Binding-site contacts:
Ligand atom O12 contacts residue LEU37 of chain 1.B at 3.2 Å.
Ligand atom O11 contacts residue NA1 of chain 1.I at 3.7 Å.
Ligand atom O4 contacts residue GLN83 of chain 1.B at 3.0 Å (h-bond).
Ligand atom O1 contacts residue ASN27 of chain 1.B at 3.0 Å (h-bond).
Ligand atom O2 contacts residue ASP121 of chain 1.B at 3.6 Å.
Ligand atom C6 contacts residue ARG28 of chain 1.B at 3.6 Å.
Ligand atom C5 contacts residue PHE5 of chain 1.B at 3.6 Å (hydrophobic).
Ligand atom O3 contacts residue ASP121 of chain 1.B at 3.3 Å (salt-bridge).
Ligand atom O2 contacts residue NA1 of chain 1.J at 3.1 Å (h-bond).
Ligand atom O11 contacts residue NA1 of chain 1.J at 3.3 Å (h-bond).
Ligand atom N5 contacts residue ARG28 of chain 1.B at 3.5 Å (salt-bridge).
Ligand atom P contacts residue THR91 of chain 1.B at 3.7 Å.
Ligand atom C7 contacts residue ARG28 of chain 1.B at 3.3 Å.
Ligand atom N contacts residue ARG28 of chain 1.B at 3.6 Å (salt-bridge).
Ligand atom O11 contacts residue HIS98 of chain 1.B at 3.1 Å (h-bond).
Ligand atom N contacts residue PHE5 of chain 1.B at 3.7 Å.
Ligand atom O12 contacts residue PHE5 of chain 1.B at 3.5 Å.
Ligand atom C3 contacts residue NA1 of chain 1.J at 3.0 Å.
Ligand atom P contacts residue ASP121 of chain 1.B at 3.3 Å.
Ligand atom O3 contacts residue NA1 of chain 1.J at 2.3 Å (h-bond).
Ligand atom O3 contacts residue VAL92 of chain 1.B at 3.4 Å (h-bond).
Ligand atom O11 contacts residue GLN83 of chain 1.B at 3.1 Å (h-bond).
Ligand atom C4 contacts residue ASN27 of chain 1.B at 3.5 Å.
Ligand atom N1 contacts residue ARG28 of chain 1.B at 3.2 Å.
Ligand atom P contacts residue NA1 of chain 1.J at 3.0 Å.
Ligand atom O4 contacts residue GLY89 of chain 1.B at 3.4 Å (h-bond).
Ligand atom O3 contacts residue THR91 of chain 1.B at 2.5 Å (h-bond).
Ligand atom O3 contacts residue GLN90 of chain 1.B at 3.7 Å.
Ligand atom C5 contacts residue ARG28 of chain 1.B at 3.3 Å.
Ligand atom O1 contacts residue HIS120 of chain 1.B at 2.6 Å (h-bond).
Ligand atom C1 contacts residue ASP121 of chain 1.B at 3.7 Å.
Ligand atom P contacts residue HIS98 of chain 1.B at 3.7 Å.
Ligand atom C contacts residue ASN27 of chain 1.B at 3.6 Å.
Ligand atom O2 contacts residue HIS98 of chain 1.B at 3.1 Å.
Ligand atom P contacts residue GLN83 of chain 1.B at 3.7 Å.
Ligand atom O contacts residue ASN27 of chain 1.B at 2.7 Å (h-bond).
Ligand atom N1 contacts residue PHE5 of chain 1.B at 3.7 Å.
Ligand atom C1 contacts residue HIS120 of chain 1.B at 3.4 Å.
Ligand atom C9 contacts residue ILE10 of chain 1.B at 3.6 Å (hydrophobic).
Ligand atom O4 contacts residue ASP121 of chain 1.B at 2.4 Å (salt-bridge).

A small-molecule ligand and the protein it binds are described below.
Small molecule (SMILES): O=C(CCl)NCCCCCCNc1ncnc2c1ncn2[C@@H]1O[C@H](COP(=O)(O)O)[C@@H](O)[C@H]1O

Sequence of chain 1.B:
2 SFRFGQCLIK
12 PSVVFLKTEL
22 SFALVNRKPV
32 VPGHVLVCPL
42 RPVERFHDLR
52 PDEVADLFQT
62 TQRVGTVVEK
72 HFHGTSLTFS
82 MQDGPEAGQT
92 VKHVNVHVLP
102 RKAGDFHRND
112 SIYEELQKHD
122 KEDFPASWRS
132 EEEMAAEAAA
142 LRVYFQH